Sequence of chain 4.A:
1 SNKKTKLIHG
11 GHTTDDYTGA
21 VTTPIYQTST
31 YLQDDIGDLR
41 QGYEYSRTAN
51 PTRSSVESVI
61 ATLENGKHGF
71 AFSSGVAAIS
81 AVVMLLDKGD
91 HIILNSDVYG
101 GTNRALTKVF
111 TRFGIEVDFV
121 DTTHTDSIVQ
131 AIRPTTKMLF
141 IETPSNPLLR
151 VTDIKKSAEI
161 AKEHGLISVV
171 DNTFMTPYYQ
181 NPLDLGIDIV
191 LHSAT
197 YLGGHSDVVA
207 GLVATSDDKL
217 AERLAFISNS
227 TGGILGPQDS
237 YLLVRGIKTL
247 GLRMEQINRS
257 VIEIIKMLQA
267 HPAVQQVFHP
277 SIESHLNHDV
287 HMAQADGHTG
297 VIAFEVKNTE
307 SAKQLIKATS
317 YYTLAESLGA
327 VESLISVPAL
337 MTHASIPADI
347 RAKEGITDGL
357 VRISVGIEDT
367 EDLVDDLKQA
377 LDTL

Binding-site contacts:
Ligand atom C11 contacts residue ARG219 of chain 2.A at 3.7 Å.
Ligand atom C2 contacts residue ARG219 of chain 2.A at 4.1 Å.
Ligand atom C6 contacts residue ARG219 of chain 2.A at 3.3 Å.
Ligand atom C10 contacts residue ARG219 of chain 2.A at 4.5 Å.
Ligand atom C9 contacts residue ARG219 of chain 2.A at 3.9 Å.
Ligand atom N1 contacts residue ARG219 of chain 2.A at 3.9 Å.
Ligand atom C9 contacts residue ARG112 of chain 4.A at 4.2 Å.
Ligand atom C5 contacts residue ARG219 of chain 2.A at 3.4 Å.
Ligand atom N1 contacts residue ARG112 of chain 4.A at 4.3 Å.
Ligand atom C3 contacts residue ARG219 of chain 2.A at 4.1 Å.
Ligand atom C5 contacts residue PHE222 of chain 2.A at 3.4 Å (hydrophobic).
Ligand atom C2 contacts residue ASP87 of chain 2.A at 4.3 Å.
Ligand atom C3 contacts residue ARG112 of chain 4.A at 3.0 Å.
Ligand atom C2 contacts residue ARG112 of chain 4.A at 3.5 Å.
Ligand atom C3 contacts residue LEU85 of chain 2.A at 4.4 Å (hydrophobic).
Ligand atom BR contacts residue GLU218 of chain 2.A at 4.2 Å.
Ligand atom C6 contacts residue PHE222 of chain 2.A at 4.2 Å (hydrophobic).
Ligand atom BR contacts residue ARG219 of chain 2.A at 4.2 Å.
Ligand atom C7 contacts residue ARG219 of chain 2.A at 3.4 Å.
Ligand atom C4 contacts residue ILE223 of chain 2.A at 4.1 Å (hydrophobic).
Ligand atom C2 contacts residue LEU85 of chain 2.A at 4.4 Å (hydrophobic).
Ligand atom C8 contacts residue ARG219 of chain 2.A at 3.6 Å.
Ligand atom C4 contacts residue PHE222 of chain 2.A at 3.9 Å (hydrophobic).
Ligand atom C4 contacts residue ARG219 of chain 2.A at 3.7 Å.
Ligand atom C3 contacts residue MET84 of chain 2.A at 4.2 Å (hydrophobic).
Ligand atom BR contacts residue PHE222 of chain 2.A at 4.2 Å.

A protein and the small-molecule ligand that binds it are described below.
Small molecule (SMILES): O=C(O)CNC(=O)Cn1ccc2ccc(Br)cc21

Sequence of chain 2.A:
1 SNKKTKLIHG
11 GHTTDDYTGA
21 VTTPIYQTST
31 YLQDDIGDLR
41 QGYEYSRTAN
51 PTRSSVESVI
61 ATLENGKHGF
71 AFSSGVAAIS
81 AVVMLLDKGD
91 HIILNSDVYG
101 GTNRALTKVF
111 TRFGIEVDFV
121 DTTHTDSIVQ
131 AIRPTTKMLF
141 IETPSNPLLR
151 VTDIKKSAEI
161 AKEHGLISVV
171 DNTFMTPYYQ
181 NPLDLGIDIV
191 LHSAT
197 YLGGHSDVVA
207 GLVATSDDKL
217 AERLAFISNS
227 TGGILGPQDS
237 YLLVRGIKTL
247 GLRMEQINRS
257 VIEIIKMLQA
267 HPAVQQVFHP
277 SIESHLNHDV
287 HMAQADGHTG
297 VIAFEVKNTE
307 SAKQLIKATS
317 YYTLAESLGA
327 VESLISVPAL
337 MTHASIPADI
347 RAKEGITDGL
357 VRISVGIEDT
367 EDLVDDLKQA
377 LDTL